This small molecule binds to this protein.
Small molecule (SMILES): O=S(=O)(O)CC(O)CNC1CCCCC1

Binding-site contacts:
Ligand atom OAD contacts residue ARG77 of chain 1.A at 3.9 Å.
Ligand atom OAD contacts residue ALA78 of chain 1.A at 3.5 Å.
Ligand atom CAM contacts residue HIS270 of chain 1.A at 4.4 Å.
Ligand atom CAF contacts residue EDO1 of chain 1.F at 3.8 Å.
Ligand atom OAD contacts residue THR319 of chain 1.A at 3.9 Å.
Ligand atom OAA contacts residue ARG35 of chain 1.A at 3.0 Å (salt-bridge).
Ligand atom SAO contacts residue ARG77 of chain 1.A at 4.4 Å.
Ligand atom OAB contacts residue ARG35 of chain 1.A at 2.8 Å (salt-bridge).
Ligand atom OAC contacts residue ASP187 of chain 1.A at 4.2 Å.
Ligand atom CAK contacts residue ASP187 of chain 1.A at 3.0 Å.
Ligand atom CAH contacts residue EDO1 of chain 1.F at 3.5 Å.
Ligand atom OAB contacts residue TYR128 of chain 1.A at 3.6 Å.
Ligand atom CAN contacts residue TRP318 of chain 1.A at 4.3 Å (hydrophobic).
Ligand atom OAC contacts residue TRP318 of chain 1.A at 3.5 Å.
Ligand atom CAM contacts residue TRP318 of chain 1.A at 4.5 Å (hydrophobic).
Ligand atom NAL contacts residue EDO1 of chain 1.F at 4.0 Å.
Ligand atom CAK contacts residue TYR128 of chain 1.A at 3.6 Å (hydrophobic).
Ligand atom SAO contacts residue THR319 of chain 1.A at 4.4 Å.
Ligand atom NAL contacts residue TRP318 of chain 1.A at 4.2 Å.
Ligand atom SAO contacts residue ARG35 of chain 1.A at 3.8 Å.
Ligand atom CAM contacts residue ASP187 of chain 1.A at 3.4 Å.
Ligand atom OAA contacts residue TRP318 of chain 1.A at 3.5 Å.
Ligand atom OAB contacts residue ALA78 of chain 1.A at 3.7 Å.
Ligand atom SAO contacts residue TYR128 of chain 1.A at 4.3 Å.
Ligand atom CAI contacts residue ALA78 of chain 1.A at 4.2 Å (hydrophobic).
Ligand atom OAB contacts residue ARG77 of chain 1.A at 3.4 Å.
Ligand atom OAC contacts residue HIS270 of chain 1.A at 3.6 Å.
Ligand atom SAO contacts residue ALA78 of chain 1.A at 4.5 Å.
Ligand atom CAN contacts residue EDO1 of chain 1.F at 3.9 Å.
Ligand atom OAA contacts residue THR319 of chain 1.A at 3.8 Å.
Ligand atom CAJ contacts residue TRP318 of chain 1.A at 3.8 Å (hydrophobic).

Sequence of chain 1.A:
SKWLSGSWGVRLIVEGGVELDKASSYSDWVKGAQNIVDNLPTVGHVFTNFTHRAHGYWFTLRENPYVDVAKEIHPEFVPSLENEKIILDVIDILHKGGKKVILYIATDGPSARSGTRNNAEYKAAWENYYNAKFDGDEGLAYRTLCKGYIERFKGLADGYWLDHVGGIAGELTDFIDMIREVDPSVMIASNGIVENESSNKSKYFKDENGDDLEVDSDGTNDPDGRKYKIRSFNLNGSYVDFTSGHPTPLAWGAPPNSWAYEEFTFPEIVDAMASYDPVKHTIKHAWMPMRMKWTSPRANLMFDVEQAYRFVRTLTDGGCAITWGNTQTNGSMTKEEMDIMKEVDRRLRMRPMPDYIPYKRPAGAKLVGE